A small-molecule ligand and the protein it binds are described below.
Small molecule (SMILES): CC(=O)N[C@H]1[C@@H](O[C@H]2[C@H](O)[C@@H](NC(C)=O)CO[C@@H]2CO)O[C@H](CO)[C@@H](O)[C@@H]1O

Sequence of chain 2.A:
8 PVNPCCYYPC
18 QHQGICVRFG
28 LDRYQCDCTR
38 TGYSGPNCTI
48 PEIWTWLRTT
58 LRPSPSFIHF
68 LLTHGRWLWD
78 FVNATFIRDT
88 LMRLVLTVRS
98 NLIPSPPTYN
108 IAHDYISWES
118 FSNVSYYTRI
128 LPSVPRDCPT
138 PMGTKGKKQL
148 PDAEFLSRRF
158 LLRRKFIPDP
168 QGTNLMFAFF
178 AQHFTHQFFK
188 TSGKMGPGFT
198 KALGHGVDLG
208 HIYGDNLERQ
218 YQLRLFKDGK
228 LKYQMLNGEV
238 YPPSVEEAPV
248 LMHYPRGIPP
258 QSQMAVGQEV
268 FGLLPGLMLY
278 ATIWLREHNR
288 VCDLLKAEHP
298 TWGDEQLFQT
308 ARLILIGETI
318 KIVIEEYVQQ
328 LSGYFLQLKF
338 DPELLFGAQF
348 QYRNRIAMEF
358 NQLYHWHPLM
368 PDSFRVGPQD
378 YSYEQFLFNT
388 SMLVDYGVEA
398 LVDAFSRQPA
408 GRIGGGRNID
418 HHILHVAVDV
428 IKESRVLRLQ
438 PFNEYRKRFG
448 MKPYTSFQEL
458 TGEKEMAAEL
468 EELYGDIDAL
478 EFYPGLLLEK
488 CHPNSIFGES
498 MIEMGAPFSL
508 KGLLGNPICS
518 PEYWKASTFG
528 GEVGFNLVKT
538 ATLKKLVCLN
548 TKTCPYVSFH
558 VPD

Binding-site contacts:
Ligand atom C5 contacts residue TYR31 of chain 2.A at 3.2 Å (hydrophobic).
Ligand atom C5 contacts residue PRO16 of chain 2.A at 4.0 Å (hydrophobic).
Ligand atom C7 contacts residue ASN44 of chain 2.A at 3.2 Å.
Ligand atom O6 contacts residue TYR14 of chain 2.A at 4.3 Å.
Ligand atom C6 contacts residue TYR31 of chain 2.A at 3.6 Å (hydrophobic).
Ligand atom C8 contacts residue PRO43 of chain 2.A at 4.2 Å (hydrophobic).
Ligand atom O5 contacts residue TYR31 of chain 2.A at 2.9 Å (h-bond).
Ligand atom C1 contacts residue PRO16 of chain 2.A at 4.4 Å (hydrophobic).
Ligand atom O5 contacts residue ASN44 of chain 2.A at 2.4 Å (h-bond).
Ligand atom C6 contacts residue PRO16 of chain 2.A at 3.5 Å (hydrophobic).
Ligand atom O7 contacts residue ASN44 of chain 2.A at 3.6 Å.
Ligand atom C8 contacts residue TYR14 of chain 2.A at 3.4 Å (hydrophobic).
Ligand atom C8 contacts residue THR46 of chain 2.A at 4.1 Å.
Ligand atom C2 contacts residue ASN44 of chain 2.A at 2.4 Å.
Ligand atom C1 contacts residue TYR31 of chain 2.A at 3.2 Å (hydrophobic).
Ligand atom N2 contacts residue ASN44 of chain 2.A at 2.9 Å (h-bond).
Ligand atom C5 contacts residue ASN44 of chain 2.A at 3.7 Å.
Ligand atom O6 contacts residue PRO16 of chain 2.A at 4.4 Å.
Ligand atom C4 contacts residue ASN44 of chain 2.A at 4.2 Å.
Ligand atom C1 contacts residue ASN44 of chain 2.A at 1.4 Å.
Ligand atom C3 contacts residue ASN44 of chain 2.A at 3.8 Å.
Ligand atom C8 contacts residue ASN44 of chain 2.A at 4.0 Å.
Ligand atom O5 contacts residue PRO16 of chain 2.A at 3.3 Å.